This small molecule binds to this protein.
Small molecule (SMILES): CC(=O)NCCc1c[nH]c2ccc(F)cc12

Sequence of chain 1.A:
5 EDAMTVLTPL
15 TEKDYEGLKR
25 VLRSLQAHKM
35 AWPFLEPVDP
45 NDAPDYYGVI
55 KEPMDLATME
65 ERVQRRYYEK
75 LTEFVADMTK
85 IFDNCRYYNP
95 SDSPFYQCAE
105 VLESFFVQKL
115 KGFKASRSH

Binding-site contacts:
Ligand atom C9 contacts residue ASP46 of chain 1.A at 4.0 Å.
Ligand atom N2 contacts residue ASP46 of chain 1.A at 3.7 Å.
Ligand atom C10 contacts residue PHE99 of chain 1.A at 4.3 Å (hydrophobic).
Ligand atom N2 contacts residue PHE99 of chain 1.A at 3.9 Å.
Ligand atom N1 contacts residue PHE99 of chain 1.A at 3.7 Å.
Ligand atom C9 contacts residue ALA47 of chain 1.A at 4.2 Å (hydrophobic).
Ligand atom C4 contacts residue ALA47 of chain 1.A at 3.7 Å (hydrophobic).
Ligand atom C7 contacts residue ASP46 of chain 1.A at 3.9 Å.
Ligand atom C8 contacts residue ALA47 of chain 1.A at 4.0 Å (hydrophobic).
Ligand atom C8 contacts residue ASP46 of chain 1.A at 4.0 Å.
Ligand atom C12 contacts residue ASP46 of chain 1.A at 3.8 Å.
Ligand atom N1 contacts residue VAL42 of chain 1.A at 4.1 Å.
Ligand atom C2 contacts residue ASN93 of chain 1.A at 3.9 Å.
Ligand atom C9 contacts residue PHE99 of chain 1.A at 4.0 Å (hydrophobic).
Ligand atom C3 contacts residue ASN93 of chain 1.A at 3.8 Å.
Ligand atom C12 contacts residue PHE99 of chain 1.A at 4.2 Å (hydrophobic).
Ligand atom C11 contacts residue ASP46 of chain 1.A at 3.8 Å.
Ligand atom C1 contacts residue PRO37 of chain 1.A at 3.6 Å (hydrophobic).
Ligand atom C1 contacts residue VAL42 of chain 1.A at 3.9 Å (hydrophobic).
Ligand atom C8 contacts residue PHE99 of chain 1.A at 3.8 Å (hydrophobic).
Ligand atom C6 contacts residue VAL42 of chain 1.A at 4.2 Å (hydrophobic).
Ligand atom N1 contacts residue ASN93 of chain 1.A at 4.3 Å.
Ligand atom C5 contacts residue PHE99 of chain 1.A at 3.9 Å (hydrophobic).
Ligand atom C7 contacts residue PHE99 of chain 1.A at 3.7 Å (hydrophobic).
Ligand atom C1 contacts residue PHE38 of chain 1.A at 4.1 Å (hydrophobic).
Ligand atom C3 contacts residue PHE99 of chain 1.A at 4.2 Å (hydrophobic).
Ligand atom C6 contacts residue PHE99 of chain 1.A at 4.0 Å (hydrophobic).
Ligand atom C5 contacts residue ALA47 of chain 1.A at 3.8 Å (hydrophobic).
Ligand atom C4 contacts residue VAL42 of chain 1.A at 3.9 Å (hydrophobic).
Ligand atom C5 contacts residue VAL42 of chain 1.A at 4.4 Å (hydrophobic).
Ligand atom C4 contacts residue TYR92 of chain 1.A at 3.8 Å (hydrophobic).
Ligand atom C10 contacts residue ASP46 of chain 1.A at 3.9 Å.
Ligand atom C1 contacts residue PHE99 of chain 1.A at 4.2 Å (hydrophobic).
Ligand atom C3 contacts residue TYR92 of chain 1.A at 3.9 Å (hydrophobic).
Ligand atom C4 contacts residue TYR50 of chain 1.A at 4.2 Å (hydrophobic).
Ligand atom C2 contacts residue PHE99 of chain 1.A at 4.0 Å (hydrophobic).
Ligand atom O1 contacts residue TYR50 of chain 1.A at 4.2 Å.
Ligand atom O1 contacts residue CYS89 of chain 1.A at 3.8 Å.
Ligand atom C2 contacts residue VAL42 of chain 1.A at 4.1 Å (hydrophobic).
Ligand atom O1 contacts residue ASN93 of chain 1.A at 2.9 Å (h-bond).